A small-molecule ligand and the protein it binds are described below.
Small molecule (SMILES): CC(=O)N[C@@H]1[C@@H](O)[C@H](O)[C@@H](CO)O[C@H]1O

Binding-site contacts:
Ligand atom O7 contacts residue ASN122 of chain 1.B at 3.5 Å (h-bond).
Ligand atom C3 contacts residue THR124 of chain 1.B at 4.2 Å.
Ligand atom C1 contacts residue THR124 of chain 1.B at 3.6 Å.
Ligand atom C7 contacts residue THR124 of chain 1.B at 4.3 Å.
Ligand atom C4 contacts residue ASN122 of chain 1.B at 4.2 Å.
Ligand atom O5 contacts residue ASN125 of chain 1.B at 4.3 Å.
Ligand atom C1 contacts residue ASN122 of chain 1.B at 1.4 Å.
Ligand atom C5 contacts residue VAL127 of chain 1.B at 4.2 Å (hydrophobic).
Ligand atom C8 contacts residue ASN122 of chain 1.B at 4.5 Å.
Ligand atom N2 contacts residue THR124 of chain 1.B at 3.3 Å (h-bond).
Ligand atom C3 contacts residue ASN122 of chain 1.B at 3.8 Å.
Ligand atom C7 contacts residue ASN122 of chain 1.B at 3.4 Å.
Ligand atom C2 contacts residue ASN122 of chain 1.B at 2.4 Å.
Ligand atom C1 contacts residue ASN125 of chain 1.B at 3.8 Å.
Ligand atom N2 contacts residue ASN122 of chain 1.B at 2.8 Å (h-bond).
Ligand atom O5 contacts residue ASN122 of chain 1.B at 2.4 Å (h-bond).
Ligand atom C6 contacts residue VAL127 of chain 1.B at 3.8 Å (hydrophobic).
Ligand atom C2 contacts residue THR124 of chain 1.B at 3.9 Å.
Ligand atom O5 contacts residue VAL127 of chain 1.B at 4.2 Å.
Ligand atom C5 contacts residue ASN125 of chain 1.B at 4.3 Å.
Ligand atom O7 contacts residue PHE157 of chain 1.B at 3.8 Å.
Ligand atom C8 contacts residue THR124 of chain 1.B at 3.8 Å.
Ligand atom C5 contacts residue ASN122 of chain 1.B at 3.7 Å.
Ligand atom C8 contacts residue ALA123 of chain 1.B at 4.1 Å (hydrophobic).

Sequence of chain 1.B:
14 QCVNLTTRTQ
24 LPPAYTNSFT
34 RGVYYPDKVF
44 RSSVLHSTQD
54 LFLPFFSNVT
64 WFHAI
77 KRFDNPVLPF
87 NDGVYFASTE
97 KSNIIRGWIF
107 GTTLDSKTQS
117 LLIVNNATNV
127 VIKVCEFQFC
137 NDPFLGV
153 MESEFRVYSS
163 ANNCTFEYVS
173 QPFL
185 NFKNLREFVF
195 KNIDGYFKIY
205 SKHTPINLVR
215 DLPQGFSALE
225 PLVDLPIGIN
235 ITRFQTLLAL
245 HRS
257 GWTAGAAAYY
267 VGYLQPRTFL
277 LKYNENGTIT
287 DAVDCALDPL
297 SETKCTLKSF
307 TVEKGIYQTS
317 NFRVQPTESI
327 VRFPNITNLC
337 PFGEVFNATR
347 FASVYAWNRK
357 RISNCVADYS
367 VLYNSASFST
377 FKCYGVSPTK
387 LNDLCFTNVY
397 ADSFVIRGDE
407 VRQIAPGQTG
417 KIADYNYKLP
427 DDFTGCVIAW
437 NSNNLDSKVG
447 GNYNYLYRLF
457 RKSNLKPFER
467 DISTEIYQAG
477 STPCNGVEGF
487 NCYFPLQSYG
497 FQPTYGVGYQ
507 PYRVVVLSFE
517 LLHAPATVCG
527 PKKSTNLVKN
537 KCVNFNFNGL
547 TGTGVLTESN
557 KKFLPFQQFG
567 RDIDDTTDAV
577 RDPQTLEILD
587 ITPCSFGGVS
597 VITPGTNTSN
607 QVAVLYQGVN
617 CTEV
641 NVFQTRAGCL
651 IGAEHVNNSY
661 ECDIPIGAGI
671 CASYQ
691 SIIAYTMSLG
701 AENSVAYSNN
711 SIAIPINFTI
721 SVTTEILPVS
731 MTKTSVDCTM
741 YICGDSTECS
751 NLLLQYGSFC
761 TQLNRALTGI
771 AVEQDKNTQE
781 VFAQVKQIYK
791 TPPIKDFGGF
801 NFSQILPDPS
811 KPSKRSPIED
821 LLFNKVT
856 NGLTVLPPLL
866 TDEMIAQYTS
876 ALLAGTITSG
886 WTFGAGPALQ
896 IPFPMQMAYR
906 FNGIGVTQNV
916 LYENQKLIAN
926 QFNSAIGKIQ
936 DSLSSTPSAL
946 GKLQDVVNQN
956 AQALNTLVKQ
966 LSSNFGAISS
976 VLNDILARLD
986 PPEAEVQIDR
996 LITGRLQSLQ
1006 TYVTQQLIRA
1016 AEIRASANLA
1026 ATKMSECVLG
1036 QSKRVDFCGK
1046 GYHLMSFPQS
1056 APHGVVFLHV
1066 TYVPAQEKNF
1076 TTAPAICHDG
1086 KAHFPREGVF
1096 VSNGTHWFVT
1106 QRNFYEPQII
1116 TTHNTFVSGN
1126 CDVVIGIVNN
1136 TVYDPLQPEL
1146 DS